This protein binds this small molecule.
Small molecule (SMILES): OC[C@H]1O[C@H](O)[C@H](F)[C@@H](O)[C@@H]1O

Binding-site contacts:
Ligand atom O5 contacts residue GLU351 of chain 2.A at 2.5 Å (salt-bridge).
Ligand atom C1 contacts residue TYR295 of chain 2.A at 3.4 Å (hydrophobic).
Ligand atom F2 contacts residue HIS120 of chain 2.A at 3.2 Å.
Ligand atom O4 contacts residue TRP397 of chain 2.A at 3.4 Å.
Ligand atom F2 contacts residue GLU351 of chain 2.A at 2.7 Å.
Ligand atom C3 contacts residue HIS120 of chain 2.A at 4.0 Å.
Ligand atom C1 contacts residue GLU351 of chain 2.A at 1.4 Å.
Ligand atom O6 contacts residue GLU404 of chain 2.A at 2.7 Å (salt-bridge).
Ligand atom C2 contacts residue ASN164 of chain 2.A at 4.2 Å.
Ligand atom O4 contacts residue GLN19 of chain 2.A at 3.1 Å (h-bond).
Ligand atom O3 contacts residue GLN19 of chain 2.A at 2.8 Å (h-bond).
Ligand atom C6 contacts residue PHE413 of chain 2.A at 4.0 Å (hydrophobic).
Ligand atom C4 contacts residue GLU404 of chain 2.A at 3.8 Å.
Ligand atom C4 contacts residue GLU351 of chain 2.A at 3.6 Å.
Ligand atom C6 contacts residue GLU404 of chain 2.A at 3.4 Å.
Ligand atom O3 contacts residue GLU351 of chain 2.A at 4.1 Å.
Ligand atom C2 contacts residue GLU351 of chain 2.A at 2.3 Å.
Ligand atom C5 contacts residue TRP397 of chain 2.A at 4.0 Å (hydrophobic).
Ligand atom C3 contacts residue GLU351 of chain 2.A at 2.9 Å.
Ligand atom C4 contacts residue TRP405 of chain 2.A at 3.7 Å (hydrophobic).
Ligand atom C2 contacts residue HIS120 of chain 2.A at 4.1 Å.
Ligand atom C2 contacts residue GLU165 of chain 2.A at 3.3 Å.
Ligand atom O3 contacts residue TRP121 of chain 2.A at 4.0 Å.
Ligand atom F2 contacts residue ASN164 of chain 2.A at 2.9 Å.
Ligand atom C5 contacts residue TYR295 of chain 2.A at 3.0 Å (hydrophobic).
Ligand atom C6 contacts residue TYR295 of chain 2.A at 3.4 Å (hydrophobic).
Ligand atom O5 contacts residue TYR295 of chain 2.A at 2.9 Å.
Ligand atom O5 contacts residue GLU165 of chain 2.A at 4.0 Å.
Ligand atom F2 contacts residue GLU165 of chain 2.A at 3.3 Å.
Ligand atom C6 contacts residue TRP325 of chain 2.A at 3.9 Å (hydrophobic).
Ligand atom C3 contacts residue TRP397 of chain 2.A at 3.9 Å (hydrophobic).
Ligand atom C3 contacts residue GLN19 of chain 2.A at 3.8 Å.
Ligand atom C1 contacts residue GLU165 of chain 2.A at 3.3 Å.
Ligand atom O4 contacts residue GLU404 of chain 2.A at 2.8 Å (salt-bridge).
Ligand atom O4 contacts residue TRP405 of chain 2.A at 3.5 Å (h-bond).
Ligand atom C5 contacts residue GLU351 of chain 2.A at 3.0 Å.
Ligand atom O3 contacts residue TRP405 of chain 2.A at 2.8 Å (h-bond).
Ligand atom O3 contacts residue HIS120 of chain 2.A at 3.1 Å.
Ligand atom O6 contacts residue TRP325 of chain 2.A at 3.5 Å.
Ligand atom C3 contacts residue TRP405 of chain 2.A at 3.8 Å (hydrophobic).

Sequence of chain 2.A:
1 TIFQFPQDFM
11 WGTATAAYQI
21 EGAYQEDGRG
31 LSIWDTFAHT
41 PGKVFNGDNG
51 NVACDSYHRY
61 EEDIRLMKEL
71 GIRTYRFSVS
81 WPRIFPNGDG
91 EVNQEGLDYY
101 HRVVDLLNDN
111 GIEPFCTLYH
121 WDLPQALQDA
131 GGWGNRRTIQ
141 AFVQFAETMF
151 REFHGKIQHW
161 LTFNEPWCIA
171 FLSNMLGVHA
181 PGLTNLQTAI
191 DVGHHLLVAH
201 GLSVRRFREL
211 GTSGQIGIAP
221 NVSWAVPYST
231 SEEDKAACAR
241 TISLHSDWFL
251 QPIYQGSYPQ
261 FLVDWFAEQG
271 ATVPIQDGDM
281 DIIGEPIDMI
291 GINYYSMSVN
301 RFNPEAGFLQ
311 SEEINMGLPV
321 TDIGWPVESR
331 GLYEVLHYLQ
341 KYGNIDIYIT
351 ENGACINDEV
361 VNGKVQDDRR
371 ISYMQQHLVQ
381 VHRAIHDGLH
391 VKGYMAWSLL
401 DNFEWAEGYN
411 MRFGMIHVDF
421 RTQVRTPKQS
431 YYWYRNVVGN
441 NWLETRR